Sequence of chain 1.A:
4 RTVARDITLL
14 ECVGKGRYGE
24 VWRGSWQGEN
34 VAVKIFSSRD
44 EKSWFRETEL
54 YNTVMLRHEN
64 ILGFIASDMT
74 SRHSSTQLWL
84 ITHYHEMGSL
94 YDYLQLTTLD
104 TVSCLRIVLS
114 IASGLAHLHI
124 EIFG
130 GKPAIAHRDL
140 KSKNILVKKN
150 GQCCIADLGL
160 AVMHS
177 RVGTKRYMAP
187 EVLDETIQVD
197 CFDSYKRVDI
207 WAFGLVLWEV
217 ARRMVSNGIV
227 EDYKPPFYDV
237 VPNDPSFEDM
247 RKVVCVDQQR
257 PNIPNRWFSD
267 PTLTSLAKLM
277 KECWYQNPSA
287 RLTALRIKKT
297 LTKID

The protein below binds the small molecule below.
Small molecule (SMILES): COc1cc(-c2cncc(-c3ccc(C4CCN(C)CC4)cc3)c2C)cc(OC)c1OC

Binding-site contacts:
Ligand atom O28 contacts residue ARG8 of chain 1.A at 4.3 Å.
Ligand atom C14 contacts residue LU81 of chain 1.J at 4.2 Å.
Ligand atom C05 contacts residue VAL6 of chain 1.A at 4.0 Å (hydrophobic).
Ligand atom C01 contacts residue ILE68 of chain 1.A at 4.1 Å (hydrophobic).
Ligand atom C04 contacts residue ALA7 of chain 1.A at 4.1 Å (hydrophobic).
Ligand atom C04 contacts residue TRP29 of chain 1.A at 4.3 Å (hydrophobic).
Ligand atom C15 contacts residue EDO1 of chain 1.N at 3.9 Å.
Ligand atom C06 contacts residue ALA7 of chain 1.A at 4.3 Å (hydrophobic).
Ligand atom C10 contacts residue LU81 of chain 1.J at 3.7 Å.
Ligand atom C12 contacts residue LU81 of chain 1.J at 3.5 Å.
Ligand atom C21 contacts residue LU81 of chain 1.J at 4.2 Å.
Ligand atom C14 contacts residue EDO1 of chain 1.N at 4.2 Å.
Ligand atom C32 contacts residue ARG8 of chain 1.A at 3.5 Å.
Ligand atom C29 contacts residue VAL6 of chain 1.A at 4.3 Å (hydrophobic).
Ligand atom O02 contacts residue ILE84 of chain 1.A at 4.3 Å.
Ligand atom N08 contacts residue LU81 of chain 1.J at 3.9 Å.
Ligand atom C16 contacts residue LU81 of chain 1.J at 4.2 Å.
Ligand atom C07 contacts residue TRP29 of chain 1.A at 4.2 Å (hydrophobic).
Ligand atom C06 contacts residue VAL6 of chain 1.A at 3.6 Å (hydrophobic).
Ligand atom C13 contacts residue LU81 of chain 1.J at 3.5 Å.
Ligand atom C26 contacts residue VAL6 of chain 1.A at 3.4 Å (hydrophobic).
Ligand atom C24 contacts residue VAL6 of chain 1.A at 3.8 Å (hydrophobic).
Ligand atom N08 contacts residue VAL6 of chain 1.A at 3.9 Å.
Ligand atom C20 contacts residue LU81 of chain 1.J at 3.9 Å.
Ligand atom C23 contacts residue LU81 of chain 1.J at 4.2 Å.
Ligand atom C07 contacts residue VAL6 of chain 1.A at 3.6 Å (hydrophobic).
Ligand atom O02 contacts residue ALA69 of chain 1.A at 4.2 Å.
Ligand atom N18 contacts residue EDO1 of chain 1.N at 3.9 Å.
Ligand atom C11 contacts residue LU81 of chain 1.J at 3.6 Å.
Ligand atom C01 contacts residue TRP29 of chain 1.A at 3.7 Å (hydrophobic).
Ligand atom C09 contacts residue VAL6 of chain 1.A at 4.2 Å (hydrophobic).
Ligand atom N08 contacts residue ALA7 of chain 1.A at 4.1 Å.
Ligand atom C22 contacts residue EDO1 of chain 1.N at 3.6 Å.
Ligand atom C05 contacts residue ALA7 of chain 1.A at 4.1 Å (hydrophobic).
Ligand atom C10 contacts residue VAL6 of chain 1.A at 4.2 Å (hydrophobic).
Ligand atom C32 contacts residue ILE84 of chain 1.A at 4.1 Å (hydrophobic).
Ligand atom C17 contacts residue LU81 of chain 1.J at 4.2 Å.
Ligand atom C09 contacts residue LU81 of chain 1.J at 3.3 Å.
Ligand atom C07 contacts residue ALA7 of chain 1.A at 3.4 Å (hydrophobic).
Ligand atom C27 contacts residue ARG8 of chain 1.A at 4.2 Å.